Binding-site contacts:
Ligand atom N1 contacts residue ARG55 of chain 3.B at 4.0 Å.
Ligand atom C2 contacts residue ALA56 of chain 3.B at 3.7 Å (hydrophobic).
Ligand atom N1 contacts residue ARG68 of chain 3.B at 4.1 Å.
Ligand atom O6 contacts residue TYR58 of chain 3.B at 3.0 Å (h-bond).
Ligand atom C6 contacts residue ARG68 of chain 3.B at 3.8 Å.
Ligand atom O3' contacts residue ARG55 of chain 3.B at 3.6 Å.
Ligand atom O6 contacts residue PHE57 of chain 3.B at 4.0 Å.
Ligand atom O2 contacts residue TYR58 of chain 3.B at 3.8 Å.
Ligand atom OP2 contacts residue ARG202 of chain 3.A at 2.5 Å (salt-bridge).
Ligand atom C4' contacts residue ARG202 of chain 3.A at 3.8 Å.
Ligand atom O4 contacts residue ARG68 of chain 3.B at 3.7 Å.
Ligand atom OP2 contacts residue ARG55 of chain 3.B at 4.1 Å.
Ligand atom N1 contacts residue PHE57 of chain 3.B at 4.1 Å.
Ligand atom C1' contacts residue ARG55 of chain 3.B at 3.4 Å.
Ligand atom C2 contacts residue ARG55 of chain 3.B at 3.9 Å.
Ligand atom C5' contacts residue ARG202 of chain 3.A at 3.0 Å.
Ligand atom C4 contacts residue ASN205 of chain 3.A at 4.0 Å.
Ligand atom O2' contacts residue ARG55 of chain 3.B at 2.7 Å (salt-bridge).
Ligand atom N1 contacts residue ALA56 of chain 3.B at 3.2 Å (h-bond).
Ligand atom O4' contacts residue ARG68 of chain 3.B at 3.8 Å.
Ligand atom O4 contacts residue ASN205 of chain 3.A at 3.4 Å (h-bond).
Ligand atom C2 contacts residue ARG55 of chain 3.B at 3.9 Å.
Ligand atom N2 contacts residue ALA56 of chain 3.B at 3.3 Å (h-bond).
Ligand atom P contacts residue ARG202 of chain 3.A at 3.8 Å.
Ligand atom N2 contacts residue ARG55 of chain 3.B at 3.7 Å.
Ligand atom N3 contacts residue ASN205 of chain 3.A at 3.7 Å.
Ligand atom C5 contacts residue ARG68 of chain 3.B at 3.9 Å.
Ligand atom O4' contacts residue CYS203 of chain 3.A at 3.5 Å (h-bond).
Ligand atom N1 contacts residue TYR58 of chain 3.B at 3.6 Å.
Ligand atom N3 contacts residue ARG55 of chain 3.B at 3.5 Å (salt-bridge).
Ligand atom C2' contacts residue ARG55 of chain 3.B at 3.6 Å.
Ligand atom C4' contacts residue CYS203 of chain 3.A at 3.9 Å (hydrophobic).
Ligand atom N3 contacts residue ARG68 of chain 3.B at 4.1 Å.
Ligand atom O2' contacts residue LEU41 of chain 3.B at 4.1 Å.
Ligand atom O4' contacts residue ARG202 of chain 3.A at 4.0 Å.
Ligand atom O5' contacts residue ARG202 of chain 3.A at 3.9 Å.
Ligand atom O2 contacts residue CYS203 of chain 3.A at 4.0 Å.
Ligand atom C6 contacts residue TYR58 of chain 3.B at 3.5 Å (hydrophobic).
Ligand atom O2 contacts residue ARG55 of chain 3.B at 3.2 Å (salt-bridge).
Ligand atom C4 contacts residue ARG68 of chain 3.B at 3.7 Å.

Sequence of chain 3.A:
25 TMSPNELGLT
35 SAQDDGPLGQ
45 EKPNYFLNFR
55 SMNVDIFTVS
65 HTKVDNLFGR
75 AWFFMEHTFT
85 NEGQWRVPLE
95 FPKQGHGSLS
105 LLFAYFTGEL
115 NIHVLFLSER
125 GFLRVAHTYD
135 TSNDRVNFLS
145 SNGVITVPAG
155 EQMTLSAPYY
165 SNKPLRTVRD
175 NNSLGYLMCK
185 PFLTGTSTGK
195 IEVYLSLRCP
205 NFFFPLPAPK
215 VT

A protein and the small-molecule ligand that binds it are described below.
Small molecule (SMILES): Nc1nc(=O)c2ncn([C@@H]3O[C@H](CO)[C@@H](O[P](=O)(O)OC[C@H]4O[C@@H](n5ccc(=O)[nH]c5=O)[C@H](O)[C@@H]4O[P](=O)(O)OC[C@H]4O[C@@H](n5ccc(=O)[nH]c5=O)[C@H](O)[C@@H]4O[P](=O)(O)OC[C@H]4O[C@@H](n5ccc(=O)[nH]c5=O)[C@H](O)[C@@H]4O[P](=O)(O)OC[C@H]4O[C@@H](n5ccc(=O)[nH]c5=O)[C@H](O)[C@@H]4O[P](=O)(O)OC[C@H]4O[C@@H](n5ccc(=O)[nH]c5=O)[C@H](O)[C@@H]4O)[C@H]3O)c2[nH]1

Sequence of chain 3.B:
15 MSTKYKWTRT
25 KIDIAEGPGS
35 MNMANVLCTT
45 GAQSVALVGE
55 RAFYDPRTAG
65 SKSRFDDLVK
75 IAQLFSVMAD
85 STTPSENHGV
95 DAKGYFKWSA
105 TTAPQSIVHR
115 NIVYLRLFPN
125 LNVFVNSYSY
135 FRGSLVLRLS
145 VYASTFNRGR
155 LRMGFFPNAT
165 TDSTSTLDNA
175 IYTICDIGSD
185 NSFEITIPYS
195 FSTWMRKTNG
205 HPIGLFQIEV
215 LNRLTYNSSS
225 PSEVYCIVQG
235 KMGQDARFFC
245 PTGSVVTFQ